Sequence of chain 1.G:
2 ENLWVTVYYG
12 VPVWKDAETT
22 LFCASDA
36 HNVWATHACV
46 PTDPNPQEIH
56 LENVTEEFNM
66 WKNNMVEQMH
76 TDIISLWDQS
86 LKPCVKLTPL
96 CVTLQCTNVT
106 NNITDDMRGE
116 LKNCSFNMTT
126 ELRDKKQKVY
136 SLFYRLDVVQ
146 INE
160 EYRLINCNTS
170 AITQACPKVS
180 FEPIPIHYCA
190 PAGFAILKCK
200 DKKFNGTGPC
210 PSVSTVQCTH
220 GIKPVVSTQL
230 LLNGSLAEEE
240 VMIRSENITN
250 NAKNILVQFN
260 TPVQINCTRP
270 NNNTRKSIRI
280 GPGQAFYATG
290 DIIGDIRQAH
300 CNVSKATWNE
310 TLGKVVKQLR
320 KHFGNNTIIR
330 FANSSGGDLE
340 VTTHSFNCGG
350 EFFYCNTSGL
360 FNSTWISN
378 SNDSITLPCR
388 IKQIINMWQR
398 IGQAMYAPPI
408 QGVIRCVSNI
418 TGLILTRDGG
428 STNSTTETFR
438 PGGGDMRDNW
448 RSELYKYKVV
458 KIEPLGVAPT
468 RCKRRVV

Binding-site contacts:
Ligand atom O7 contacts residue ASN204 of chain 1.G at 3.7 Å.
Ligand atom C4 contacts residue ASN204 of chain 1.G at 4.2 Å.
Ligand atom C1 contacts residue ASN204 of chain 1.G at 1.4 Å.
Ligand atom C2 contacts residue ASN204 of chain 1.G at 2.4 Å.
Ligand atom C6 contacts residue HIS321 of chain 1.G at 4.2 Å.
Ligand atom O5 contacts residue ASN204 of chain 1.G at 2.4 Å (h-bond).
Ligand atom N2 contacts residue ASN204 of chain 1.G at 2.9 Å (h-bond).
Ligand atom C7 contacts residue ASN204 of chain 1.G at 3.5 Å.
Ligand atom C5 contacts residue ASN204 of chain 1.G at 3.6 Å.
Ligand atom O6 contacts residue ASN204 of chain 1.G at 4.5 Å.
Ligand atom C3 contacts residue ASN204 of chain 1.G at 3.8 Å.

The protein below binds the small molecule below.
Small molecule (SMILES): CC(=O)N[C@@H]1[C@@H](O)[C@H](O)[C@@H](CO)O[C@H]1O